Binding-site contacts:
Ligand atom C5 contacts residue SER22 of chain 1.B at 3.4 Å.
Ligand atom O4 contacts residue GLU95 of chain 1.B at 3.4 Å (salt-bridge).
Ligand atom O2 contacts residue ASN21 of chain 1.B at 3.1 Å (h-bond).
Ligand atom C4 contacts residue ASP96 of chain 1.B at 3.5 Å.
Ligand atom C6 contacts residue DLY7 of chain 1.E at 3.4 Å.
Ligand atom O5 contacts residue SER22 of chain 1.B at 3.4 Å (h-bond).
Ligand atom C7 contacts residue DCY1 of chain 1.E at 1.3 Å.
Ligand atom C3 contacts residue DLY7 of chain 1.E at 3.5 Å.
Ligand atom C3 contacts residue ASP104 of chain 1.B at 3.8 Å.
Ligand atom C3 contacts residue ASP99 of chain 1.B at 3.3 Å.
Ligand atom O3 contacts residue ASP104 of chain 1.B at 3.0 Å (salt-bridge).
Ligand atom O3 contacts residue ASP99 of chain 1.B at 2.6 Å (salt-bridge).
Ligand atom O3 contacts residue CA1 of chain 1.N at 2.4 Å.
Ligand atom C6 contacts residue DCY1 of chain 1.E at 2.4 Å.
Ligand atom C3 contacts residue CA1 of chain 1.M at 3.4 Å.
Ligand atom C2 contacts residue GLY114 of chain 1.D at 3.4 Å.
Ligand atom C1 contacts residue DLY7 of chain 1.E at 3.8 Å.
Ligand atom O2 contacts residue CA1 of chain 1.N at 2.5 Å.
Ligand atom O4 contacts residue ASP99 of chain 1.B at 3.6 Å (salt-bridge).
Ligand atom C2 contacts residue CA1 of chain 1.N at 3.4 Å.
Ligand atom O2 contacts residue GLY114 of chain 1.D at 2.5 Å (h-bond).
Ligand atom C1M contacts residue SER23 of chain 1.B at 3.4 Å.
Ligand atom O4 contacts residue ASP104 of chain 1.B at 3.2 Å (salt-bridge).
Ligand atom C5 contacts residue DCY1 of chain 1.E at 3.0 Å.
Ligand atom O2 contacts residue SER22 of chain 1.B at 3.4 Å.
Ligand atom C4 contacts residue ASP104 of chain 1.B at 3.2 Å.
Ligand atom O3 contacts residue CA1 of chain 1.M at 2.5 Å.
Ligand atom C1M contacts residue GLY114 of chain 1.D at 3.6 Å.
Ligand atom O5 contacts residue SER23 of chain 1.B at 2.9 Å (h-bond).
Ligand atom O3 contacts residue ASP101 of chain 1.B at 2.9 Å (salt-bridge).
Ligand atom O5 contacts residue DCY1 of chain 1.E at 3.5 Å (h-bond).
Ligand atom C3 contacts residue CA1 of chain 1.N at 3.4 Å.
Ligand atom C4 contacts residue CA1 of chain 1.M at 3.3 Å.
Ligand atom O4 contacts residue CA1 of chain 1.M at 2.5 Å.
Ligand atom O7A contacts residue SER23 of chain 1.B at 3.7 Å.
Ligand atom O4 contacts residue ASP96 of chain 1.B at 2.6 Å (salt-bridge).
Ligand atom O7A contacts residue LYS8 of chain 1.E at 3.0 Å (salt-bridge).
Ligand atom C1M contacts residue LYS6 of chain 1.E at 3.5 Å.
Ligand atom O7A contacts residue DCY1 of chain 1.E at 2.2 Å (h-bond).
Ligand atom C4 contacts residue SER22 of chain 1.B at 3.5 Å.

Sequence of chain 1.E:
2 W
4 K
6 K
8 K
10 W

The small molecule below binds the protein below.
Small molecule (SMILES): C[C@@H]1O[C@@H](CC(=O)O)[C@@H](O)[C@H](O)[C@@H]1O

Sequence of chain 1.B:
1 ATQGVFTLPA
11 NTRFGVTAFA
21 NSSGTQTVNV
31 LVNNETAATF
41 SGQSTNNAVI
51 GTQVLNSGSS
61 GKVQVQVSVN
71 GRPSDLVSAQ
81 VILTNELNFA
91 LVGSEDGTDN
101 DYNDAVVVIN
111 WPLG

Sequence of chain 1.D:
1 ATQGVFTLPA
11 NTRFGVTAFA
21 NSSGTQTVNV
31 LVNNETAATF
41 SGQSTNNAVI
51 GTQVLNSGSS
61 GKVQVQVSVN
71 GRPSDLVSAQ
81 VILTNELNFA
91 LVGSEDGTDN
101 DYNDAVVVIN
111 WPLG